Sequence of chain 1.A:
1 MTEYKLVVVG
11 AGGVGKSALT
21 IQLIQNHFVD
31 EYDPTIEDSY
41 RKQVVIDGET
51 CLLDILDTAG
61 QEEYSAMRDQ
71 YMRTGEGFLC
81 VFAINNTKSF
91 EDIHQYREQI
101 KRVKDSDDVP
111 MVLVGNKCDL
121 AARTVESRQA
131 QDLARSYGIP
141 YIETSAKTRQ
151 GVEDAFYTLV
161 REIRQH

Binding-site contacts:
Ligand atom C6' contacts residue TYR32 of chain 1.A at 3.2 Å (hydrophobic).
Ligand atom O6 contacts residue ASN116 of chain 1.A at 3.3 Å (h-bond).
Ligand atom O6 contacts residue SER145 of chain 1.A at 3.5 Å.
Ligand atom C5B contacts residue GLY13 of chain 1.A at 3.4 Å.
Ligand atom O2G contacts residue GLY60 of chain 1.A at 2.8 Å (h-bond).
Ligand atom O1' contacts residue GLU31 of chain 1.A at 2.7 Å.
Ligand atom O1A contacts residue SER17 of chain 1.A at 3.4 Å (h-bond).
Ligand atom O6 contacts residue LYS147 of chain 1.A at 3.5 Å (salt-bridge).
Ligand atom PG contacts residue LYS16 of chain 1.A at 3.6 Å.
Ligand atom O2A contacts residue MG1 of chain 1.B at 3.4 Å.
Ligand atom N3B contacts residue GLY13 of chain 1.A at 2.9 Å (h-bond).
Ligand atom O6 contacts residue ALA146 of chain 1.A at 2.7 Å (h-bond).
Ligand atom O3A contacts residue GLY15 of chain 1.A at 3.3 Å (h-bond).
Ligand atom C8 contacts residue GLY15 of chain 1.A at 3.5 Å.
Ligand atom O1A contacts residue GLY15 of chain 1.A at 3.5 Å.
Ligand atom O4' contacts residue GLY13 of chain 1.A at 3.6 Å.
Ligand atom O1B contacts residue GLY15 of chain 1.A at 3.0 Å (h-bond).
Ligand atom N9 contacts residue PHE28 of chain 1.A at 3.5 Å.
Ligand atom O2B contacts residue SER17 of chain 1.A at 2.5 Å (h-bond).
Ligand atom C6 contacts residue LYS117 of chain 1.A at 3.6 Å.
Ligand atom N1 contacts residue ASP119 of chain 1.A at 3.0 Å (salt-bridge).
Ligand atom N7 contacts residue ALA18 of chain 1.A at 3.5 Å.
Ligand atom O2G contacts residue GLY12 of chain 1.A at 3.4 Å.
Ligand atom N7 contacts residue ASN116 of chain 1.A at 3.4 Å (h-bond).
Ligand atom O1' contacts residue TYR32 of chain 1.A at 2.8 Å (h-bond).
Ligand atom O2B contacts residue MG1 of chain 1.B at 2.6 Å.
Ligand atom O1B contacts residue VAL14 of chain 1.A at 3.4 Å (h-bond).
Ligand atom O1A contacts residue ALA18 of chain 1.A at 2.8 Å (h-bond).
Ligand atom C5' contacts residue TYR32 of chain 1.A at 3.0 Å (hydrophobic).
Ligand atom O2G contacts residue LYS16 of chain 1.A at 2.7 Å (salt-bridge).
Ligand atom O1G contacts residue MG1 of chain 1.B at 2.5 Å.
Ligand atom O6 contacts residue LYS117 of chain 1.A at 3.4 Å.
Ligand atom O1B contacts residue LYS16 of chain 1.A at 2.7 Å (salt-bridge).
Ligand atom O1G contacts residue THR35 of chain 1.A at 2.8 Å (h-bond).
Ligand atom N7 contacts residue ALA146 of chain 1.A at 3.6 Å.
Ligand atom C8 contacts residue ALA18 of chain 1.A at 3.4 Å (hydrophobic).
Ligand atom N3 contacts residue PHE28 of chain 1.A at 3.6 Å.
Ligand atom C4 contacts residue PHE28 of chain 1.A at 3.4 Å (hydrophobic).
Ligand atom N7 contacts residue GLY15 of chain 1.A at 3.6 Å.
Ligand atom N2 contacts residue ASP119 of chain 1.A at 3.1 Å (salt-bridge).

The small molecule below binds the protein below.
Small molecule (SMILES): CNc1ccccc1C(=O)O[C@H]1C[C@H](n2cnc3c(=O)[nH]c(N)nc32)O[C@@H]1CO[P](=O)(O)O[P](=O)(O)NP(=O)(O)O